Binding-site contacts:
Ligand atom C6 contacts residue TYR127 of chain 1.B at 3.9 Å (hydrophobic).
Ligand atom N3 contacts residue GLN80 of chain 1.B at 3.1 Å (h-bond).
Ligand atom O4 contacts residue ALA122 of chain 1.B at 3.8 Å.
Ligand atom O2 contacts residue TYR127 of chain 1.B at 3.4 Å.
Ligand atom C3' contacts residue GLU180 of chain 1.B at 3.8 Å.
Ligand atom O4 contacts residue ALA123 of chain 1.B at 3.7 Å.
Ligand atom C2 contacts residue MET83 of chain 1.B at 3.7 Å (hydrophobic).
Ligand atom C5 contacts residue TYR127 of chain 1.B at 3.6 Å (hydrophobic).
Ligand atom O4 contacts residue TYR127 of chain 1.B at 3.4 Å.
Ligand atom N3 contacts residue MET83 of chain 1.B at 3.7 Å.
Ligand atom C5B contacts residue ALA123 of chain 1.B at 3.9 Å (hydrophobic).
Ligand atom O5' contacts residue GLU38 of chain 1.B at 3.1 Å (salt-bridge).
Ligand atom C4' contacts residue ARG177 of chain 1.B at 3.8 Å.
Ligand atom O5' contacts residue TRP43 of chain 1.B at 3.8 Å.
Ligand atom C5 contacts residue MET83 of chain 1.B at 3.9 Å (hydrophobic).
Ligand atom C2 contacts residue TYR127 of chain 1.B at 3.4 Å (hydrophobic).
Ligand atom BR contacts residue ALA122 of chain 1.B at 3.6 Å.
Ligand atom O4' contacts residue ILE52 of chain 1.B at 3.9 Å.
Ligand atom C6 contacts residue MET83 of chain 1.B at 3.8 Å (hydrophobic).
Ligand atom O4' contacts residue MET83 of chain 1.B at 3.7 Å.
Ligand atom C4 contacts residue TYR127 of chain 1.B at 3.4 Å (hydrophobic).
Ligand atom N1 contacts residue TYR127 of chain 1.B at 3.9 Å.
Ligand atom C4 contacts residue GLN80 of chain 1.B at 3.8 Å.
Ligand atom C2' contacts residue HIS13 of chain 1.B at 3.7 Å.
Ligand atom O3' contacts residue GLU180 of chain 1.B at 3.1 Å (salt-bridge).
Ligand atom O3' contacts residue TYR56 of chain 1.B at 2.6 Å (h-bond).
Ligand atom C5B contacts residue ALA122 of chain 1.B at 3.8 Å (hydrophobic).
Ligand atom C3' contacts residue HIS13 of chain 1.B at 3.7 Å.
Ligand atom C2' contacts residue TYR127 of chain 1.B at 3.8 Å (hydrophobic).
Ligand atom O2 contacts residue ILE55 of chain 1.B at 3.6 Å.
Ligand atom N1 contacts residue MET83 of chain 1.B at 3.6 Å.
Ligand atom BR contacts residue TYR87 of chain 1.B at 3.3 Å.
Ligand atom O4 contacts residue GLN80 of chain 1.B at 3.0 Å (h-bond).
Ligand atom BR contacts residue ARG118 of chain 1.B at 3.9 Å.
Ligand atom N3 contacts residue TYR127 of chain 1.B at 3.4 Å.
Ligand atom O3' contacts residue HIS13 of chain 1.B at 3.7 Å.
Ligand atom C5A contacts residue TRP43 of chain 1.B at 3.9 Å (hydrophobic).
Ligand atom C5A contacts residue ARG118 of chain 1.B at 3.8 Å.
Ligand atom C5' contacts residue ARG177 of chain 1.B at 3.2 Å.
Ligand atom C3' contacts residue TYR56 of chain 1.B at 3.8 Å (hydrophobic).

The protein below binds the small molecule below.
Small molecule (SMILES): O=c1[nH]c(=O)n([C@H]2C[C@H](O)[C@@H](CO)O2)cc1/C=C/Br

Sequence of chain 1.B:
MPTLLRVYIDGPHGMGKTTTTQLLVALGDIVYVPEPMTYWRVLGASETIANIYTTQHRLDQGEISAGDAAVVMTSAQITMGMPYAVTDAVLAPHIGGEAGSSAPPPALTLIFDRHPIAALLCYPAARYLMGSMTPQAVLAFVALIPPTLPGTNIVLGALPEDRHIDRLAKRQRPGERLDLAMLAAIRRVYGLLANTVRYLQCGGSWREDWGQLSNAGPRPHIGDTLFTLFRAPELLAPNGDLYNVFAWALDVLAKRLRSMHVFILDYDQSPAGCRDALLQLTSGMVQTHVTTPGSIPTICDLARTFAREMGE